The protein below binds the small molecule below.
Small molecule (SMILES): CC(=O)N[C@H]1CO[C@H](CO[C@H]2O[C@H](CO)[C@@H](O)[C@H](O)[C@@H]2O)[C@@H](O[C@@H]2O[C@H](CO)[C@@H](O)[C@H](O)[C@@H]2O)[C@@H]1O

Sequence of chain 1.D:
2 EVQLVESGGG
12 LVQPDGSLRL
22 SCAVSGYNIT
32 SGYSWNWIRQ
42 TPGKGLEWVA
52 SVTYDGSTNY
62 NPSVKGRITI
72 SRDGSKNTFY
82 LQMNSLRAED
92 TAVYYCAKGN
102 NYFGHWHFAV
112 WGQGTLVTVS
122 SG

Binding-site contacts:
Ligand atom O3 contacts residue SER76 of chain 1.D at 4.5 Å.
Ligand atom C5 contacts residue THR31 of chain 1.D at 3.1 Å.
Ligand atom C5 contacts residue ASN29 of chain 1.D at 3.6 Å.
Ligand atom C7 contacts residue GLY75 of chain 1.D at 3.8 Å.
Ligand atom C8 contacts residue GLY75 of chain 1.D at 3.7 Å.
Ligand atom C6 contacts residue THR31 of chain 1.D at 3.4 Å.
Ligand atom N2 contacts residue ASN29 of chain 1.D at 3.0 Å (h-bond).
Ligand atom C3 contacts residue GLY75 of chain 1.D at 3.8 Å.
Ligand atom C2 contacts residue ASN29 of chain 1.D at 2.5 Å.
Ligand atom N2 contacts residue GLY75 of chain 1.D at 2.9 Å (h-bond).
Ligand atom O3 contacts residue GLY75 of chain 1.D at 4.3 Å.
Ligand atom C7 contacts residue ASN29 of chain 1.D at 3.4 Å.
Ligand atom O5 contacts residue THR31 of chain 1.D at 3.1 Å (h-bond).
Ligand atom C1 contacts residue GLY75 of chain 1.D at 4.2 Å.
Ligand atom C7 contacts residue SER76 of chain 1.D at 4.3 Å.
Ligand atom O5 contacts residue ASN29 of chain 1.D at 2.3 Å (h-bond).
Ligand atom C1 contacts residue ASN29 of chain 1.D at 1.4 Å.
Ligand atom N2 contacts residue SER76 of chain 1.D at 4.4 Å.
Ligand atom C4 contacts residue ASN29 of chain 1.D at 4.2 Å.
Ligand atom O7 contacts residue ASN29 of chain 1.D at 3.3 Å (h-bond).
Ligand atom C3 contacts residue ASN29 of chain 1.D at 3.8 Å.
Ligand atom C1 contacts residue THR31 of chain 1.D at 3.7 Å.
Ligand atom C2 contacts residue GLY75 of chain 1.D at 3.8 Å.
Ligand atom C8 contacts residue ASN78 of chain 1.D at 4.2 Å.
Ligand atom O6 contacts residue THR31 of chain 1.D at 4.3 Å.
Ligand atom C8 contacts residue SER76 of chain 1.D at 3.3 Å.